Sequence of chain 1.D:
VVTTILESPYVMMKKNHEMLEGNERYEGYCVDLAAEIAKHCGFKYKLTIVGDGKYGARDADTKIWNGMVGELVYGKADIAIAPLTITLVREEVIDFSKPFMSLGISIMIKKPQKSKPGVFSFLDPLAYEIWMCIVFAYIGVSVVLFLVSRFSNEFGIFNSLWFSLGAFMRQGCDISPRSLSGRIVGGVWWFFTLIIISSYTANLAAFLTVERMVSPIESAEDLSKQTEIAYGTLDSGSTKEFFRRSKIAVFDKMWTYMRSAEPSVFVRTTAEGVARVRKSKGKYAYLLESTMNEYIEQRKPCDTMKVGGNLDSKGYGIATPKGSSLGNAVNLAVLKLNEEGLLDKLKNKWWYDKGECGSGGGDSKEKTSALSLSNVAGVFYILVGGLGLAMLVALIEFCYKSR

Binding-site contacts:
Ligand atom OAD contacts residue GLY258 of chain 1.D at 3.6 Å.
Ligand atom FAF contacts residue GLU7 of chain 1.D at 3.4 Å.
Ligand atom PBA contacts residue SER259 of chain 1.D at 3.5 Å.
Ligand atom CAU contacts residue ARG90 of chain 1.D at 3.1 Å.
Ligand atom CAS contacts residue TYR337 of chain 1.D at 4.0 Å (hydrophobic).
Ligand atom OAB contacts residue ARG90 of chain 1.D at 2.7 Å (salt-bridge).
Ligand atom FAG contacts residue TYR337 of chain 1.D at 2.5 Å.
Ligand atom FAH contacts residue MET313 of chain 1.D at 3.9 Å.
Ligand atom NAY contacts residue TYR55 of chain 1.D at 3.9 Å.
Ligand atom OAC contacts residue GLY258 of chain 1.D at 3.8 Å.
Ligand atom OAQ contacts residue MET313 of chain 1.D at 3.4 Å.
Ligand atom CAL contacts residue GLU7 of chain 1.D at 3.9 Å.
Ligand atom CAT contacts residue ARG90 of chain 1.D at 2.8 Å.
Ligand atom NAP contacts residue PRO83 of chain 1.D at 3.8 Å.
Ligand atom CAM contacts residue GLU310 of chain 1.D at 3.7 Å.
Ligand atom OAE contacts residue SER259 of chain 1.D at 3.2 Å.
Ligand atom CAT contacts residue TYR55 of chain 1.D at 3.8 Å (hydrophobic).
Ligand atom NAP contacts residue TYR55 of chain 1.D at 3.9 Å.
Ligand atom OAC contacts residue SER259 of chain 1.D at 3.3 Å (h-bond).
Ligand atom OAE contacts residue GLU310 of chain 1.D at 3.8 Å.
Ligand atom CAS contacts residue TYR55 of chain 1.D at 4.2 Å (hydrophobic).
Ligand atom CAW contacts residue TYR55 of chain 1.D at 3.8 Å (hydrophobic).
Ligand atom CAJ contacts residue TYR337 of chain 1.D at 3.9 Å (hydrophobic).
Ligand atom CAN contacts residue GLU7 of chain 1.D at 3.9 Å.
Ligand atom NAP contacts residue ARG90 of chain 1.D at 4.0 Å.
Ligand atom OAA contacts residue TYR55 of chain 1.D at 3.8 Å.
Ligand atom OAD contacts residue SER259 of chain 1.D at 2.7 Å (h-bond).
Ligand atom FAF contacts residue TYR55 of chain 1.D at 3.4 Å.
Ligand atom CAT contacts residue THR85 of chain 1.D at 4.1 Å.
Ligand atom CAJ contacts residue PRO83 of chain 1.D at 4.1 Å (hydrophobic).
Ligand atom CAI contacts residue TYR55 of chain 1.D at 4.2 Å (hydrophobic).
Ligand atom CAV contacts residue TYR55 of chain 1.D at 3.7 Å (hydrophobic).
Ligand atom OAA contacts residue ARG90 of chain 1.D at 1.7 Å (salt-bridge).
Ligand atom CAZ contacts residue TYR337 of chain 1.D at 3.7 Å (hydrophobic).
Ligand atom NAP contacts residue THR85 of chain 1.D at 3.9 Å.
Ligand atom CAJ contacts residue TYR55 of chain 1.D at 4.0 Å (hydrophobic).
Ligand atom FAF contacts residue PRO83 of chain 1.D at 4.0 Å.
Ligand atom CAU contacts residue TYR55 of chain 1.D at 3.9 Å (hydrophobic).
Ligand atom FAG contacts residue PRO83 of chain 1.D at 4.1 Å.
Ligand atom OAA contacts residue THR85 of chain 1.D at 3.6 Å (h-bond).

This small molecule binds to this protein.
Small molecule (SMILES): O=c1[nH]c2cc(C(F)(F)F)c(N3CCOCC3)cc2n(CP(=O)(O)O)c1=O